Sequence of chain 1.A:
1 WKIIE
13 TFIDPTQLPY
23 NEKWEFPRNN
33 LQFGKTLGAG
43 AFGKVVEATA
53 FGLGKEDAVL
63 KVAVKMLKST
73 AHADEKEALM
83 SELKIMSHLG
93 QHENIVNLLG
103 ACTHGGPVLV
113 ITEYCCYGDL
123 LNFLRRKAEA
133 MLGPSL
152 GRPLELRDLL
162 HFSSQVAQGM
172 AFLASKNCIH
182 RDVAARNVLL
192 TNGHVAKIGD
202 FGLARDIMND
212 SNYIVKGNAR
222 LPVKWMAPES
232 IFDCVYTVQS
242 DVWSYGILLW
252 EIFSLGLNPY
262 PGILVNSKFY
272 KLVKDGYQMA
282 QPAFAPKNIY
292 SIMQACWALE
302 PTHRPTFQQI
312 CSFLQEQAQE

This protein binds this small molecule.
Small molecule (SMILES): COc1cc(C2CN(C(=O)c3cc(COC[C@@H](O)CO)ccn3)C2)ccc1OCc1ccc(C2CC2)cc1

Binding-site contacts:
Ligand atom C30 contacts residue GLY200 of chain 1.A at 3.8 Å.
Ligand atom C32 contacts residue CYS118 of chain 1.A at 3.5 Å (hydrophobic).
Ligand atom O19 contacts residue ASP201 of chain 1.A at 2.8 Å (salt-bridge).
Ligand atom C37 contacts residue TRP1 of chain 1.A at 3.6 Å (hydrophobic).
Ligand atom C1 contacts residue GLY120 of chain 1.A at 3.7 Å.
Ligand atom C38 contacts residue TRP1 of chain 1.A at 3.7 Å (hydrophobic).
Ligand atom C26 contacts residue ASP201 of chain 1.A at 3.8 Å.
Ligand atom C37 contacts residue CYS179 of chain 1.A at 3.6 Å (hydrophobic).
Ligand atom O9 contacts residue GLU115 of chain 1.A at 3.8 Å.
Ligand atom C15 contacts residue LYS67 of chain 1.A at 3.7 Å.
Ligand atom O9 contacts residue LEU190 of chain 1.A at 3.8 Å.
Ligand atom C6 contacts residue CYS117 of chain 1.A at 3.6 Å (hydrophobic).
Ligand atom C25 contacts residue ASP201 of chain 1.A at 3.8 Å.
Ligand atom N8 contacts residue LEU190 of chain 1.A at 3.5 Å.
Ligand atom O21 contacts residue ASP201 of chain 1.A at 3.0 Å (salt-bridge).
Ligand atom C24 contacts residue MET88 of chain 1.A at 3.5 Å (hydrophobic).
Ligand atom C17 contacts residue ASP201 of chain 1.A at 3.6 Å.
Ligand atom C20 contacts residue ASP201 of chain 1.A at 3.6 Å.
Ligand atom C16 contacts residue ASP201 of chain 1.A at 3.4 Å.
Ligand atom C20 contacts residue ASN188 of chain 1.A at 3.7 Å.
Ligand atom O21 contacts residue GLY200 of chain 1.A at 3.8 Å.
Ligand atom O23 contacts residue GLY120 of chain 1.A at 3.3 Å.
Ligand atom C7 contacts residue LEU190 of chain 1.A at 3.6 Å (hydrophobic).
Ligand atom O9 contacts residue TYR116 of chain 1.A at 3.5 Å.
Ligand atom C10 contacts residue PHE202 of chain 1.A at 3.7 Å (hydrophobic).
Ligand atom C5 contacts residue TYR116 of chain 1.A at 3.7 Å (hydrophobic).
Ligand atom C6 contacts residue TYR116 of chain 1.A at 3.7 Å (hydrophobic).
Ligand atom C20 contacts residue PHE202 of chain 1.A at 3.6 Å (hydrophobic).
Ligand atom O19 contacts residue GLY200 of chain 1.A at 3.3 Å.
Ligand atom C12 contacts residue GLU115 of chain 1.A at 3.5 Å.
Ligand atom C6 contacts residue GLY120 of chain 1.A at 3.7 Å.
Ligand atom C12 contacts residue THR114 of chain 1.A at 3.6 Å.
Ligand atom C12 contacts residue LEU190 of chain 1.A at 3.6 Å (hydrophobic).
Ligand atom C38 contacts residue HIS181 of chain 1.A at 3.7 Å.
Ligand atom O19 contacts residue PHE202 of chain 1.A at 3.6 Å (h-bond).
Ligand atom C5 contacts residue CYS117 of chain 1.A at 3.3 Å (hydrophobic).
Ligand atom C24 contacts residue GLU84 of chain 1.A at 3.8 Å.
Ligand atom C14 contacts residue THR114 of chain 1.A at 3.5 Å.
Ligand atom C12 contacts residue ALA65 of chain 1.A at 3.7 Å (hydrophobic).
Ligand atom O9 contacts residue CYS117 of chain 1.A at 2.8 Å (h-bond).